The protein below binds the small molecule below.
Small molecule (SMILES): CC(=O)NCCc1c[nH]c2c(CN3CCN(C(C)=O)CC3)cccc12

Binding-site contacts:
Ligand atom C14 contacts residue CYS145 of chain 2.A at 1.7 Å (hydrophobic).
Ligand atom C13 contacts residue GLY143 of chain 2.A at 3.8 Å.
Ligand atom C contacts residue GLU166 of chain 2.A at 3.1 Å.
Ligand atom C8 contacts residue MET49 of chain 2.A at 3.7 Å (hydrophobic).
Ligand atom C17 contacts residue MET165 of chain 2.A at 3.6 Å (hydrophobic).
Ligand atom C9 contacts residue HIS41 of chain 2.A at 3.9 Å.
Ligand atom N contacts residue GLU166 of chain 2.A at 2.8 Å (salt-bridge).
Ligand atom C4 contacts residue GLN189 of chain 2.A at 3.5 Å.
Ligand atom C7 contacts residue MET49 of chain 2.A at 3.7 Å (hydrophobic).
Ligand atom C16 contacts residue MET49 of chain 2.A at 3.7 Å (hydrophobic).
Ligand atom C11 contacts residue CYS145 of chain 2.A at 3.5 Å (hydrophobic).
Ligand atom C17 contacts residue ARG188 of chain 2.A at 3.6 Å.
Ligand atom C1 contacts residue GLU166 of chain 2.A at 3.4 Å.
Ligand atom O1 contacts residue SER144 of chain 2.A at 3.5 Å (h-bond).
Ligand atom C6 contacts residue MET49 of chain 2.A at 3.9 Å (hydrophobic).
Ligand atom C15 contacts residue MET49 of chain 2.A at 3.4 Å (hydrophobic).
Ligand atom C4 contacts residue ARG188 of chain 2.A at 3.8 Å.
Ligand atom N3 contacts residue CYS145 of chain 2.A at 3.2 Å (h-bond).
Ligand atom C3 contacts residue MET165 of chain 2.A at 3.5 Å (hydrophobic).
Ligand atom C12 contacts residue HIS164 of chain 2.A at 3.5 Å.
Ligand atom O1 contacts residue GLY143 of chain 2.A at 2.9 Å (h-bond).
Ligand atom C3 contacts residue GLN189 of chain 2.A at 3.6 Å.
Ligand atom C2 contacts residue THR190 of chain 2.A at 3.7 Å.
Ligand atom C13 contacts residue CYS145 of chain 2.A at 2.5 Å (hydrophobic).
Ligand atom C5 contacts residue GLN189 of chain 2.A at 3.6 Å.
Ligand atom C12 contacts residue CYS145 of chain 2.A at 3.8 Å (hydrophobic).
Ligand atom O1 contacts residue ASN142 of chain 2.A at 3.9 Å.
Ligand atom C16 contacts residue HIS164 of chain 2.A at 3.9 Å.
Ligand atom C2 contacts residue GLN189 of chain 2.A at 3.8 Å.
Ligand atom C16 contacts residue ASP187 of chain 2.A at 3.8 Å.
Ligand atom C15 contacts residue HIS164 of chain 2.A at 3.8 Å.
Ligand atom C3 contacts residue ARG188 of chain 2.A at 3.2 Å.
Ligand atom C15 contacts residue HIS41 of chain 2.A at 3.4 Å.
Ligand atom C17 contacts residue ASP187 of chain 2.A at 3.9 Å.
Ligand atom C contacts residue PRO168 of chain 2.A at 3.8 Å (hydrophobic).
Ligand atom C14 contacts residue HIS163 of chain 2.A at 3.7 Å.
Ligand atom C8 contacts residue HIS41 of chain 2.A at 3.9 Å.
Ligand atom C14 contacts residue SER144 of chain 2.A at 3.7 Å.
Ligand atom C contacts residue LEU167 of chain 2.A at 3.8 Å (hydrophobic).
Ligand atom O1 contacts residue CYS145 of chain 2.A at 3.1 Å (h-bond).

Sequence of chain 2.A:
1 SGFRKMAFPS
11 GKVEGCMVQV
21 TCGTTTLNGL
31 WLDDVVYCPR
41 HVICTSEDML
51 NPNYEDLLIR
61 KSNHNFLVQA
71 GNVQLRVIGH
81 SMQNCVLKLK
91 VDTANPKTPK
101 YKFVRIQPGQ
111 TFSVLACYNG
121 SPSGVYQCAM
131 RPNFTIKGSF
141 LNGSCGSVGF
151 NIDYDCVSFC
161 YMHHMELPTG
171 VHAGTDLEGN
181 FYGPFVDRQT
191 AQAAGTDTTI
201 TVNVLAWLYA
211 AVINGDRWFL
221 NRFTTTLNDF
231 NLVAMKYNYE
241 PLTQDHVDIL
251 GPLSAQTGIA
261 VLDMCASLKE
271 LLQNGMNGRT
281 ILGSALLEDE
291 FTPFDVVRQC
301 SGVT